Binding-site contacts:
Ligand atom C6 contacts residue NAG1 of chain 1.XA at 4.2 Å.
Ligand atom O5 contacts residue NAG1 of chain 1.XA at 4.4 Å.
Ligand atom C2 contacts residue NAG1 of chain 1.XA at 4.5 Å.
Ligand atom O7 contacts residue ASN145 of chain 1.J at 4.4 Å.
Ligand atom O7 contacts residue ASN145 of chain 1.E at 3.0 Å (h-bond).
Ligand atom C4 contacts residue NAG1 of chain 1.XA at 4.4 Å.
Ligand atom C7 contacts residue ASN145 of chain 1.E at 3.3 Å.
Ligand atom O6 contacts residue NAG1 of chain 1.R at 4.2 Å.
Ligand atom C1 contacts residue ASN145 of chain 1.B at 3.9 Å.
Ligand atom O3 contacts residue NAG1 of chain 1.XA at 4.2 Å.
Ligand atom C1 contacts residue ASN145 of chain 1.E at 1.4 Å.
Ligand atom C7 contacts residue NAG1 of chain 1.XA at 4.3 Å.
Ligand atom C7 contacts residue NAG1 of chain 1.R at 4.0 Å.
Ligand atom N2 contacts residue NAG1 of chain 1.R at 4.0 Å.
Ligand atom N2 contacts residue ASN145 of chain 1.E at 2.9 Å (h-bond).
Ligand atom C8 contacts residue ASN145 of chain 1.E at 4.4 Å.
Ligand atom C5 contacts residue ASN145 of chain 1.E at 3.7 Å.
Ligand atom C3 contacts residue ASN145 of chain 1.E at 3.8 Å.
Ligand atom C5 contacts residue NAG1 of chain 1.R at 4.5 Å.
Ligand atom C8 contacts residue NAG1 of chain 1.R at 3.5 Å.
Ligand atom C4 contacts residue ASN145 of chain 1.E at 4.3 Å.
Ligand atom C2 contacts residue ASN145 of chain 1.E at 2.5 Å.
Ligand atom O5 contacts residue ASN145 of chain 1.E at 2.4 Å (h-bond).
Ligand atom C3 contacts residue NAG1 of chain 1.R at 4.4 Å.
Ligand atom O7 contacts residue NAG1 of chain 1.XA at 3.5 Å.
Ligand atom C1 contacts residue NAG1 of chain 1.R at 4.4 Å.

The small molecule below binds the protein below.
Small molecule (SMILES): CC(=O)N[C@@H]1[C@@H](O)[C@H](O)[C@@H](CO)O[C@H]1O

Sequence of chain 1.E:
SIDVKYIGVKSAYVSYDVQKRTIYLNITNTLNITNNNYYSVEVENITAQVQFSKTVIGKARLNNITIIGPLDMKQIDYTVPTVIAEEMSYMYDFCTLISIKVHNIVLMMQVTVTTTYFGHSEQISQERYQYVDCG

Sequence of chain 1.J:
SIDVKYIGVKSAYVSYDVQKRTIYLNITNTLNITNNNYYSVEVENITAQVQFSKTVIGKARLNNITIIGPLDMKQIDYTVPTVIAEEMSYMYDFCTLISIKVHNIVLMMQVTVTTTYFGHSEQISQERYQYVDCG

Sequence of chain 1.B:
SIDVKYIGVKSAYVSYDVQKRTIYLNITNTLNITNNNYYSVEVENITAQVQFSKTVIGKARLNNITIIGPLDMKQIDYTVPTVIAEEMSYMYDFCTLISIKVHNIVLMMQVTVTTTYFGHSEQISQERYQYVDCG